A protein and the small-molecule ligand that binds it are described below.
Small molecule (SMILES): CCOc1noc2cc(OCCC3CCN(c4ccc(C)nn4)CC3)ccc12

Binding-site contacts:
Ligand atom N07 contacts residue LEU101 of chain 50.A at 3.7 Å.
Ligand atom N06 contacts residue LEU101 of chain 50.A at 3.2 Å.
Ligand atom N24 contacts residue PHE180 of chain 50.A at 3.6 Å.
Ligand atom O16 contacts residue ILE99 of chain 50.A at 3.6 Å.
Ligand atom C05 contacts residue LEU101 of chain 50.A at 3.9 Å (hydrophobic).
Ligand atom C03 contacts residue ASN211 of chain 50.A at 3.1 Å.
Ligand atom C28 contacts residue ALA167 of chain 50.A at 3.1 Å (hydrophobic).
Ligand atom C25 contacts residue PHE180 of chain 50.A at 3.5 Å (hydrophobic).
Ligand atom C12 contacts residue ILE99 of chain 50.A at 3.7 Å (hydrophobic).
Ligand atom C01 contacts residue THR207 of chain 50.A at 2.9 Å.
Ligand atom C18 contacts residue TYR145 of chain 50.A at 3.8 Å (hydrophobic).
Ligand atom C17 contacts residue LEU182 of chain 50.A at 3.7 Å (hydrophobic).
Ligand atom C28 contacts residue TYR143 of chain 50.A at 3.4 Å (hydrophobic).
Ligand atom C04 contacts residue ASN211 of chain 50.A at 3.4 Å.
Ligand atom C18 contacts residue ILE99 of chain 50.A at 3.8 Å (hydrophobic).
Ligand atom C22 contacts residue ILE99 of chain 50.A at 3.9 Å (hydrophobic).
Ligand atom C18 contacts residue LEU182 of chain 50.A at 3.2 Å (hydrophobic).
Ligand atom C21 contacts residue ILE123 of chain 50.A at 3.8 Å (hydrophobic).
Ligand atom N24 contacts residue LEU216 of chain 50.A at 3.5 Å.
Ligand atom C14 contacts residue HIS237 of chain 50.A at 3.5 Å.
Ligand atom O26 contacts residue TYR145 of chain 50.A at 3.2 Å.
Ligand atom C22 contacts residue ILE123 of chain 50.A at 3.6 Å (hydrophobic).
Ligand atom C27 contacts residue PHE180 of chain 50.A at 3.2 Å (hydrophobic).
Ligand atom C09 contacts residue LEU101 of chain 50.A at 3.8 Å (hydrophobic).
Ligand atom C15 contacts residue ILE123 of chain 50.A at 3.6 Å (hydrophobic).
Ligand atom C14 contacts residue SER121 of chain 50.A at 3.5 Å.
Ligand atom O23 contacts residue LEU216 of chain 50.A at 3.7 Å.
Ligand atom C01 contacts residue TYR192 of chain 50.A at 2.9 Å (hydrophobic).
Ligand atom N08 contacts residue LEU101 of chain 50.A at 3.8 Å.
Ligand atom C19 contacts residue TYR145 of chain 50.A at 3.2 Å (hydrophobic).
Ligand atom C17 contacts residue ILE99 of chain 50.A at 3.8 Å (hydrophobic).
Ligand atom C15 contacts residue LEU182 of chain 50.A at 3.7 Å (hydrophobic).
Ligand atom C28 contacts residue TYR145 of chain 50.A at 3.3 Å (hydrophobic).
Ligand atom C09 contacts residue TYR191 of chain 50.A at 3.6 Å (hydrophobic).
Ligand atom C28 contacts residue MET144 of chain 50.A at 3.8 Å (hydrophobic).
Ligand atom C04 contacts residue MET213 of chain 50.A at 3.9 Å (hydrophobic).
Ligand atom C10 contacts residue TYR191 of chain 50.A at 3.7 Å (hydrophobic).
Ligand atom O26 contacts residue PHE180 of chain 50.A at 3.7 Å.
Ligand atom C13 contacts residue MET213 of chain 50.A at 3.4 Å (hydrophobic).
Ligand atom C19 contacts residue LEU182 of chain 50.A at 3.6 Å (hydrophobic).

Sequence of chain 50.A:
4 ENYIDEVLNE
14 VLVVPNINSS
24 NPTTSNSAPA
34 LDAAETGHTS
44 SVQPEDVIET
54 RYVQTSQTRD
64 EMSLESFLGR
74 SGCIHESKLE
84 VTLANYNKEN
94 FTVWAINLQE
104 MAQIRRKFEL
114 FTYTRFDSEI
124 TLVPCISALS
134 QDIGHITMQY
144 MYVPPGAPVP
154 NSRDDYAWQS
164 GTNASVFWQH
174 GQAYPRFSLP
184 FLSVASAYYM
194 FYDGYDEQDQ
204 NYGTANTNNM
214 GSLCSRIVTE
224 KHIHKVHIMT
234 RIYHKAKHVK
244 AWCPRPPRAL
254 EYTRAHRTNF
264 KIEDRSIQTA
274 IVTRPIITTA